The small molecule below binds the protein below.
Small molecule (SMILES): CC(=O)N[C@@H]1[C@@H](O)[C@H](O)[C@@H](CO)O[C@H]1O

Sequence of chain 1.D:
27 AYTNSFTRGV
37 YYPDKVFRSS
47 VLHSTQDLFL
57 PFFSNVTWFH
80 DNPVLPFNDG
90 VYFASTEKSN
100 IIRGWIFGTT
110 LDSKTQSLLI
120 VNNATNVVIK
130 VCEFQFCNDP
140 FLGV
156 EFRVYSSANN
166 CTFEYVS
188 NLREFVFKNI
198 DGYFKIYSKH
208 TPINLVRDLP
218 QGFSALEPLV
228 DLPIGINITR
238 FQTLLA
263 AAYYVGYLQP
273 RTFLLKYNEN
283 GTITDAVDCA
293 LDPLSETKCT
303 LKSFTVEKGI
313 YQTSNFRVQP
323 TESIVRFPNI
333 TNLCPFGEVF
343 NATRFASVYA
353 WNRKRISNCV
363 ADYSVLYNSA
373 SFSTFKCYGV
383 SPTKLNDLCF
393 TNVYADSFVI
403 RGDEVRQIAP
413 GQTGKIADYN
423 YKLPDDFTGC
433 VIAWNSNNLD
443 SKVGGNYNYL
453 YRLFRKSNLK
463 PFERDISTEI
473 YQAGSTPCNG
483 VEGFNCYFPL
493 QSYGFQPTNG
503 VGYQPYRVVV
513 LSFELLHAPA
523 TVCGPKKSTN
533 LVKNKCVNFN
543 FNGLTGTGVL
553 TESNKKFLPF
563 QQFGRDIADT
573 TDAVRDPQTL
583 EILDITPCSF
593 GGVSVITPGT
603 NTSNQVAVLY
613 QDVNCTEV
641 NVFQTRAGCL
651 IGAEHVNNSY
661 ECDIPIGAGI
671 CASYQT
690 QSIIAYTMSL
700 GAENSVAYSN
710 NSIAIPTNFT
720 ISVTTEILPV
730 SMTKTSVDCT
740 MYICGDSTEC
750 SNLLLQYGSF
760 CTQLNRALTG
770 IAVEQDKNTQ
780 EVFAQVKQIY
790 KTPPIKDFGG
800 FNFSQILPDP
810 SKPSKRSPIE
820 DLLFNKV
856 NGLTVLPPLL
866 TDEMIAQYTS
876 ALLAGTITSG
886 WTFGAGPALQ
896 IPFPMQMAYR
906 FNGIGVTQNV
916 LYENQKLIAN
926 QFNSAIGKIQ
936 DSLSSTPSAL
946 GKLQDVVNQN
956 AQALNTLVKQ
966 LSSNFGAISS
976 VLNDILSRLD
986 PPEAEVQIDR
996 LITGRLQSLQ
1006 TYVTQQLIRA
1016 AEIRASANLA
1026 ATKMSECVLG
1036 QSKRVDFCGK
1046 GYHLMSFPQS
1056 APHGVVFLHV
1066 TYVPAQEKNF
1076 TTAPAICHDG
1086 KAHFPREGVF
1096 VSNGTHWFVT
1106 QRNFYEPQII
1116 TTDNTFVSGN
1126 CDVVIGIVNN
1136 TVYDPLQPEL

Binding-site contacts:
Ligand atom C5 contacts residue ASN331 of chain 1.D at 3.8 Å.
Ligand atom N2 contacts residue GLN580 of chain 1.D at 3.0 Å (h-bond).
Ligand atom C4 contacts residue ASN331 of chain 1.D at 4.3 Å.
Ligand atom O5 contacts residue ASN331 of chain 1.D at 2.4 Å (h-bond).
Ligand atom O7 contacts residue ASN331 of chain 1.D at 3.0 Å (h-bond).
Ligand atom C8 contacts residue PRO579 of chain 1.D at 3.5 Å (hydrophobic).
Ligand atom C8 contacts residue GLN580 of chain 1.D at 3.4 Å.
Ligand atom O3 contacts residue GLN580 of chain 1.D at 4.1 Å.
Ligand atom C2 contacts residue ASN331 of chain 1.D at 2.5 Å.
Ligand atom C7 contacts residue ASN331 of chain 1.D at 3.2 Å.
Ligand atom N2 contacts residue ASN331 of chain 1.D at 3.0 Å (h-bond).
Ligand atom C8 contacts residue ASN331 of chain 1.D at 3.9 Å.
Ligand atom C1 contacts residue ASN331 of chain 1.D at 1.5 Å.
Ligand atom C3 contacts residue GLN580 of chain 1.D at 4.1 Å.
Ligand atom C7 contacts residue GLN580 of chain 1.D at 3.6 Å.
Ligand atom C3 contacts residue ASN331 of chain 1.D at 3.9 Å.
Ligand atom C2 contacts residue GLN580 of chain 1.D at 4.1 Å.